A small-molecule ligand and the protein it binds are described below.
Small molecule (SMILES): CCCCCCCC(=O)OC[C@H](COP(=O)(O)O[C@@H]1[C@H](O)[C@H](O)[C@@H](OP(=O)(O)O)[C@H](OP(=O)(O)O)[C@H]1O)OC(=O)CCCCCCC

Sequence of chain 1.A:
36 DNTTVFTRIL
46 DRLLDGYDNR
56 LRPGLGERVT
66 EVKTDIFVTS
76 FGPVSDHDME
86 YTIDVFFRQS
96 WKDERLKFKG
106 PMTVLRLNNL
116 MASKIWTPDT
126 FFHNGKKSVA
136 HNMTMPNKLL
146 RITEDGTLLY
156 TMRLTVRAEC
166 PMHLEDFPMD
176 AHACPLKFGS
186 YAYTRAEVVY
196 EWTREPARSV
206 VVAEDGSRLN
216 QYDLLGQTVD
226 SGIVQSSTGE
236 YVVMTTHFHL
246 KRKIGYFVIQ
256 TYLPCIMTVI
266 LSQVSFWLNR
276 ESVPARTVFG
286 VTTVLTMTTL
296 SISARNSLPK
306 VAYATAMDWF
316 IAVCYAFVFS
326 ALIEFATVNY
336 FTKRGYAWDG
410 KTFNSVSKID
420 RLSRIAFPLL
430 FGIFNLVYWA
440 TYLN

Binding-site contacts:
Ligand atom O1 contacts residue ARG275 of chain 1.A at 3.9 Å.
Ligand atom C1C contacts residue PHE336 of chain 1.A at 3.7 Å (hydrophobic).
Ligand atom C8A contacts residue LEU421 of chain 1.A at 3.6 Å (hydrophobic).
Ligand atom C1C contacts residue ILE418 of chain 1.A at 3.6 Å (hydrophobic).
Ligand atom O1 contacts residue LYS417 of chain 1.A at 3.4 Å (salt-bridge).
Ligand atom O43 contacts residue LYS338 of chain 1.A at 3.5 Å (salt-bridge).
Ligand atom O3C contacts residue ILE418 of chain 1.A at 3.3 Å.
Ligand atom P5 contacts residue SER414 of chain 1.A at 3.5 Å.
Ligand atom C6 contacts residue ARG275 of chain 1.A at 3.7 Å.
Ligand atom P5 contacts residue LYS338 of chain 1.A at 4.0 Å.
Ligand atom O53 contacts residue ARG339 of chain 1.A at 3.8 Å.
Ligand atom P5 contacts residue ARG339 of chain 1.A at 3.5 Å.
Ligand atom O6 contacts residue ARG275 of chain 1.A at 2.6 Å (salt-bridge).
Ligand atom O12 contacts residue SER416 of chain 1.A at 2.6 Å (h-bond).
Ligand atom O1 contacts residue SER416 of chain 1.A at 4.0 Å.
Ligand atom O51 contacts residue ARG339 of chain 1.A at 3.8 Å.
Ligand atom O12 contacts residue ILE418 of chain 1.A at 3.1 Å.
Ligand atom C4B contacts residue THR332 of chain 1.A at 4.0 Å.
Ligand atom O52 contacts residue ASN413 of chain 1.A at 3.8 Å.
Ligand atom C2C contacts residue ILE418 of chain 1.A at 3.9 Å (hydrophobic).
Ligand atom C8A contacts residue ILE418 of chain 1.A at 3.8 Å (hydrophobic).
Ligand atom O53 contacts residue LYS338 of chain 1.A at 3.1 Å (salt-bridge).
Ligand atom O13 contacts residue ILE418 of chain 1.A at 3.6 Å.
Ligand atom O12 contacts residue LYS417 of chain 1.A at 4.0 Å.
Ligand atom O52 contacts residue LYS338 of chain 1.A at 3.6 Å.
Ligand atom O41 contacts residue LYS338 of chain 1.A at 3.8 Å.
Ligand atom C3C contacts residue PHE336 of chain 1.A at 3.9 Å (hydrophobic).
Ligand atom O5 contacts residue SER414 of chain 1.A at 4.0 Å.
Ligand atom O52 contacts residue ARG339 of chain 1.A at 2.3 Å (salt-bridge).
Ligand atom O2C contacts residue ILE418 of chain 1.A at 3.3 Å.
Ligand atom C4A contacts residue LEU421 of chain 1.A at 4.0 Å (hydrophobic).
Ligand atom P1 contacts residue ILE418 of chain 1.A at 4.0 Å.
Ligand atom C2A contacts residue LYS417 of chain 1.A at 3.7 Å.
Ligand atom O11 contacts residue PHE336 of chain 1.A at 3.1 Å.
Ligand atom O6 contacts residue SER414 of chain 1.A at 3.6 Å.
Ligand atom O51 contacts residue SER414 of chain 1.A at 2.3 Å (h-bond).
Ligand atom P1 contacts residue SER416 of chain 1.A at 3.8 Å.
Ligand atom O12 contacts residue ARG275 of chain 1.A at 3.9 Å.
Ligand atom C7A contacts residue LEU421 of chain 1.A at 3.8 Å (hydrophobic).
Ligand atom C5 contacts residue SER414 of chain 1.A at 3.8 Å.